This small molecule binds to this protein.
Small molecule (SMILES): CC(=O)N[C@@H]1[C@@H](O)[C@H](O)[C@@H](CO)O[C@H]1O

Sequence of chain 3.G:
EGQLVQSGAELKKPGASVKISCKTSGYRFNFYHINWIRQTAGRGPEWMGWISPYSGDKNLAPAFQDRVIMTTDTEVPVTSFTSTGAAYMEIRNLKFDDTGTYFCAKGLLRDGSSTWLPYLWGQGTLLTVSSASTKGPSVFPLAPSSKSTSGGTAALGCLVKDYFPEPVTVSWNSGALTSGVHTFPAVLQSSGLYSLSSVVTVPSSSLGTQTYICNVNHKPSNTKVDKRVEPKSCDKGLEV

Sequence of chain 3.L:
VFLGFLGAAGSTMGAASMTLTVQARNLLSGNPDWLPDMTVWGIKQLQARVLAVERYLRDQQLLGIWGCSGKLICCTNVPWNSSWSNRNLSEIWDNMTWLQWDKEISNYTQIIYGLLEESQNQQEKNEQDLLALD

Binding-site contacts:
Ligand atom O6 contacts residue TYR119 of chain 3.G at 3.1 Å.
Ligand atom C8 contacts residue MET102 of chain 3.L at 4.1 Å (hydrophobic).
Ligand atom O5 contacts residue LEU108 of chain 3.G at 3.9 Å.
Ligand atom C3 contacts residue GLU97 of chain 3.L at 4.4 Å.
Ligand atom O3 contacts residue GLU97 of chain 3.L at 4.5 Å.
Ligand atom C8 contacts residue GLN106 of chain 3.L at 3.7 Å.
Ligand atom C4 contacts residue ASN101 of chain 3.L at 4.2 Å.
Ligand atom C1 contacts residue LEU109 of chain 3.G at 4.2 Å (hydrophobic).
Ligand atom O4 contacts residue TYR119 of chain 3.G at 4.2 Å.
Ligand atom O5 contacts residue LEU109 of chain 3.G at 3.8 Å.
Ligand atom C8 contacts residue ARG93 of chain 3.L at 3.4 Å.
Ligand atom C1 contacts residue ASN101 of chain 3.L at 1.4 Å.
Ligand atom N2 contacts residue ARG93 of chain 3.L at 4.0 Å.
Ligand atom C5 contacts residue LEU109 of chain 3.G at 4.5 Å (hydrophobic).
Ligand atom O5 contacts residue ASN101 of chain 3.L at 2.3 Å (h-bond).
Ligand atom C3 contacts residue ASN101 of chain 3.L at 3.8 Å.
Ligand atom C8 contacts residue ASN101 of chain 3.L at 3.3 Å.
Ligand atom O4 contacts residue GLU97 of chain 3.L at 4.0 Å.
Ligand atom O3 contacts residue ARG93 of chain 3.L at 4.3 Å.
Ligand atom C6 contacts residue LEU108 of chain 3.G at 3.8 Å (hydrophobic).
Ligand atom O4 contacts residue PRO58 of chain 3.H at 4.5 Å.
Ligand atom C6 contacts residue TYR119 of chain 3.G at 3.8 Å (hydrophobic).
Ligand atom N2 contacts residue ASN101 of chain 3.L at 2.9 Å (h-bond).
Ligand atom O7 contacts residue ASN101 of chain 3.L at 4.3 Å.
Ligand atom C5 contacts residue ASN101 of chain 3.L at 3.7 Å.
Ligand atom C7 contacts residue ARG93 of chain 3.L at 3.9 Å.
Ligand atom C7 contacts residue ASN101 of chain 3.L at 3.6 Å.
Ligand atom O6 contacts residue LEU108 of chain 3.G at 3.2 Å.
Ligand atom C2 contacts residue ASN101 of chain 3.L at 2.4 Å.

Sequence of chain 3.H:
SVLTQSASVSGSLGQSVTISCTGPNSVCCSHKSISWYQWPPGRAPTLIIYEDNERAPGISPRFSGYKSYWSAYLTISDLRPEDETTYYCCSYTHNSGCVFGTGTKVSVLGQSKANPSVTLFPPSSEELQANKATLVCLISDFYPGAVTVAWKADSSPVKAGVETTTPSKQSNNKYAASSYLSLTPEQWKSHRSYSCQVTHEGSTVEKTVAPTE